Sequence of chain 1.A:
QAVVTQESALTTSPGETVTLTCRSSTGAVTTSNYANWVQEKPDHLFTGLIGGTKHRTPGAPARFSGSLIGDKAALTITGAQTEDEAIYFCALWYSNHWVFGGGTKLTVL

This small molecule binds to this protein.
Small molecule (SMILES): C[N+](C)(C)CCO[P](=O)(O)Oc1ccc([N+](=O)[O-])cc1

Sequence of chain 1.B:
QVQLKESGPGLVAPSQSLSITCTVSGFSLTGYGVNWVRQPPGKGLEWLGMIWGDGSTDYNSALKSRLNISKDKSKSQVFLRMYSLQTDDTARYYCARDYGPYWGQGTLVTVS

Binding-site contacts:
Ligand atom C3A contacts residue TYR99 of chain 1.B at 3.6 Å (hydrophobic).
Ligand atom O3 contacts residue GLY52 of chain 1.A at 4.1 Å.
Ligand atom C2A contacts residue GLY51 of chain 1.A at 4.1 Å.
Ligand atom C4 contacts residue TRP52 of chain 1.B at 3.3 Å (hydrophobic).
Ligand atom C3 contacts residue TRP93 of chain 1.A at 3.3 Å (hydrophobic).
Ligand atom C4 contacts residue TRP93 of chain 1.A at 3.3 Å (hydrophobic).
Ligand atom C2A contacts residue HIS55 of chain 1.A at 3.6 Å.
Ligand atom C1 contacts residue TYR99 of chain 1.B at 4.1 Å (hydrophobic).
Ligand atom N1 contacts residue TRP93 of chain 1.A at 4.2 Å.
Ligand atom N1A contacts residue HIS55 of chain 1.A at 3.6 Å.
Ligand atom C2 contacts residue ASP98 of chain 1.B at 3.5 Å.
Ligand atom O2 contacts residue TYR99 of chain 1.B at 3.6 Å.
Ligand atom O1 contacts residue TYR34 of chain 1.A at 3.9 Å.
Ligand atom O4 contacts residue GLY52 of chain 1.A at 3.6 Å.
Ligand atom C4A contacts residue GLY52 of chain 1.A at 3.9 Å.
Ligand atom C3A contacts residue GLY52 of chain 1.A at 3.6 Å.
Ligand atom P1 contacts residue GLY52 of chain 1.A at 4.2 Å.
Ligand atom C2A contacts residue TYR99 of chain 1.B at 4.2 Å (hydrophobic).
Ligand atom C5 contacts residue TYR99 of chain 1.B at 3.5 Å (hydrophobic).
Ligand atom P1 contacts residue TYR99 of chain 1.B at 4.3 Å.
Ligand atom C2 contacts residue TRP98 of chain 1.A at 3.8 Å (hydrophobic).
Ligand atom O1 contacts residue ASN36 of chain 1.A at 3.1 Å (h-bond).
Ligand atom C2A contacts residue GLY52 of chain 1.A at 4.3 Å.
Ligand atom C3A contacts residue GLY51 of chain 1.A at 3.6 Å.
Ligand atom C1 contacts residue ASP98 of chain 1.B at 4.3 Å.
Ligand atom O2 contacts residue TYR34 of chain 1.A at 4.3 Å.
Ligand atom C6A contacts residue TYR99 of chain 1.B at 3.5 Å (hydrophobic).
Ligand atom O4 contacts residue TYR34 of chain 1.A at 2.8 Å.
Ligand atom C3 contacts residue TYR34 of chain 1.A at 3.3 Å (hydrophobic).
Ligand atom C1 contacts residue TYR34 of chain 1.A at 3.5 Å (hydrophobic).
Ligand atom C5A contacts residue TYR99 of chain 1.B at 3.0 Å (hydrophobic).
Ligand atom O2 contacts residue ASP98 of chain 1.B at 3.8 Å.
Ligand atom C4A contacts residue TYR99 of chain 1.B at 3.6 Å (hydrophobic).
Ligand atom C1A contacts residue HIS55 of chain 1.A at 3.8 Å.
Ligand atom O2N contacts residue HIS55 of chain 1.A at 4.1 Å.
Ligand atom P1 contacts residue TYR34 of chain 1.A at 3.8 Å.
Ligand atom O3 contacts residue TYR99 of chain 1.B at 3.1 Å.
Ligand atom O1 contacts residue TRP98 of chain 1.A at 3.8 Å.
Ligand atom O1N contacts residue HIS55 of chain 1.A at 2.8 Å.
Ligand atom O1 contacts residue GLY52 of chain 1.A at 3.8 Å.